Binding-site contacts:
Ligand atom C16 contacts residue HIS41 of chain 1.B at 3.5 Å.
Ligand atom N33 contacts residue LYS144 of chain 1.B at 3.6 Å.
Ligand atom N24 contacts residue HIS41 of chain 1.B at 3.6 Å.
Ligand atom C18 contacts residue ILE163 of chain 1.B at 3.4 Å (hydrophobic).
Ligand atom C21 contacts residue LEU128 of chain 1.B at 3.4 Å (hydrophobic).
Ligand atom C34 contacts residue THR143 of chain 1.B at 3.7 Å.
Ligand atom C34 contacts residue GLY165 of chain 1.B at 3.4 Å.
Ligand atom C19 contacts residue LEU128 of chain 1.B at 3.5 Å (hydrophobic).
Ligand atom C21 contacts residue ARG40 of chain 1.B at 3.5 Å.
Ligand atom O14 contacts residue GLY165 of chain 1.B at 3.0 Å (h-bond).
Ligand atom O1 contacts residue GLY164 of chain 1.B at 3.2 Å.
Ligand atom C34 contacts residue GLY164 of chain 1.B at 3.6 Å.
Ligand atom C22 contacts residue SER129 of chain 1.B at 3.7 Å.
Ligand atom C17 contacts residue HIS41 of chain 1.B at 3.5 Å.
Ligand atom N24 contacts residue GLY164 of chain 1.B at 3.7 Å.
Ligand atom C30 contacts residue GLY165 of chain 1.B at 3.7 Å.
Ligand atom C18 contacts residue HIS41 of chain 1.B at 3.5 Å.
Ligand atom C10 contacts residue GLY165 of chain 1.B at 3.4 Å.
Ligand atom C11 contacts residue SER129 of chain 1.B at 3.3 Å.
Ligand atom N13 contacts residue SER129 of chain 1.B at 2.9 Å (h-bond).
Ligand atom C29 contacts residue CYS148 of chain 1.B at 3.1 Å (hydrophobic).
Ligand atom C19 contacts residue GLU72 of chain 1.B at 3.4 Å.
Ligand atom C20 contacts residue LEU128 of chain 1.B at 3.5 Å (hydrophobic).
Ligand atom C20 contacts residue ARG40 of chain 1.B at 3.6 Å.
Ligand atom O1 contacts residue THR143 of chain 1.B at 2.7 Å (h-bond).
Ligand atom N33 contacts residue THR143 of chain 1.B at 3.1 Å (h-bond).
Ligand atom C12 contacts residue SER129 of chain 1.B at 3.6 Å.
Ligand atom O28 contacts residue HIS41 of chain 1.B at 2.7 Å (h-bond).
Ligand atom O14 contacts residue GLY164 of chain 1.B at 3.1 Å.
Ligand atom C26 contacts residue CYS148 of chain 1.B at 2.8 Å (hydrophobic).
Ligand atom O28 contacts residue CYS148 of chain 1.B at 2.5 Å (h-bond).
Ligand atom C27 contacts residue CYS148 of chain 1.B at 1.8 Å (hydrophobic).
Ligand atom O1 contacts residue HIS162 of chain 1.B at 2.9 Å.
Ligand atom C20 contacts residue GLU72 of chain 1.B at 3.4 Å.
Ligand atom N24 contacts residue ILE163 of chain 1.B at 3.1 Å (h-bond).
Ligand atom N24 contacts residue CYS148 of chain 1.B at 3.0 Å (h-bond).
Ligand atom C15 contacts residue ILE163 of chain 1.B at 3.5 Å (hydrophobic).
Ligand atom O1 contacts residue GLY165 of chain 1.B at 3.4 Å (h-bond).
Ligand atom C18 contacts residue LEU128 of chain 1.B at 3.6 Å (hydrophobic).
Ligand atom C27 contacts residue HIS41 of chain 1.B at 3.6 Å.

Sequence of chain 1.B:
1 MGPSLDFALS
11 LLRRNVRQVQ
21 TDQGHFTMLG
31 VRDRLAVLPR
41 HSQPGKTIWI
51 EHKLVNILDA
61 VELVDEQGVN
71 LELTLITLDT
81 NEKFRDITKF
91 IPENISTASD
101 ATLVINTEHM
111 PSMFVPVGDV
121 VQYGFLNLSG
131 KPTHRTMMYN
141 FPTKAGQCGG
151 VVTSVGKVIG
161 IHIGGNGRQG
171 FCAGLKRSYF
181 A

A small-molecule ligand and the protein it binds are described below.
Small molecule (SMILES): CN(C)c1ccc(/C=C/C(=O)N[C@@H](Cc2ccccc2)C(=O)N[C@H](CO)C[C@@H]2CCNC2=O)cc1